A protein and the small-molecule ligand that binds it are described below.
Small molecule (SMILES): CC(=O)N[C@H]1[C@H](O[C@H]2[C@H](O)[C@@H](NC(C)=O)CO[C@@H]2CO)O[C@H](CO)[C@@H](O[C@@H]2O[C@H](CO)[C@@H](O)[C@H](O)[C@@H]2O)[C@@H]1O

Sequence of chain 1.A:
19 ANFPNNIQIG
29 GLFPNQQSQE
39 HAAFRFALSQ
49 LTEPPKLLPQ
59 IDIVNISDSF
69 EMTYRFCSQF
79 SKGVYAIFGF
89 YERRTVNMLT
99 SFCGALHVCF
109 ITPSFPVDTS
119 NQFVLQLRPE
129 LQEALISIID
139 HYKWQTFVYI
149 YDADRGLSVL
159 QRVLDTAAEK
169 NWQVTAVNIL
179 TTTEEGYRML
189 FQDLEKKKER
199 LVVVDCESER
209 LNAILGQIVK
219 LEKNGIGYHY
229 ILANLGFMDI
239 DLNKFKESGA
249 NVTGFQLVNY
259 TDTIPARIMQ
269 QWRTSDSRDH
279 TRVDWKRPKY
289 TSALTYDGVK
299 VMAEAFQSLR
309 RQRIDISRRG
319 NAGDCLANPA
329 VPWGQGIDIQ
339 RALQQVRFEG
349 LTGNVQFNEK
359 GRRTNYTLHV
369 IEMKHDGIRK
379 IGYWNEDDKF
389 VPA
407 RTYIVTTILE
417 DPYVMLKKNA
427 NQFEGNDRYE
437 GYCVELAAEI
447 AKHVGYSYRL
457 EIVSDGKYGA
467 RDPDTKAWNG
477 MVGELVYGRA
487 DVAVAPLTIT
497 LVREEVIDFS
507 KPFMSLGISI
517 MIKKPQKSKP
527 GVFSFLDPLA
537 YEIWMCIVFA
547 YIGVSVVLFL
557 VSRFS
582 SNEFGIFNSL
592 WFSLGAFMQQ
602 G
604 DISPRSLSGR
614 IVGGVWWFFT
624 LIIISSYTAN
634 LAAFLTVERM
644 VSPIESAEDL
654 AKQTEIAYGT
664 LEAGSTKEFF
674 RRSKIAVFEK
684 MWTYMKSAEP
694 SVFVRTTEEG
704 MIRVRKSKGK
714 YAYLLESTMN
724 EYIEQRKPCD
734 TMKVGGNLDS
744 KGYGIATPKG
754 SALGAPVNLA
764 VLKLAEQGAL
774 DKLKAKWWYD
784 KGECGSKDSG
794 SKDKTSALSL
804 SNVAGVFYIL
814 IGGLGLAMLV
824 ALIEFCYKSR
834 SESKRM

Binding-site contacts:
Ligand atom C6 contacts residue ARG345 of chain 1.A at 3.1 Å.
Ligand atom O5 contacts residue ARG345 of chain 1.A at 3.5 Å (salt-bridge).
Ligand atom C7 contacts residue ASN363 of chain 1.A at 3.6 Å.
Ligand atom O7 contacts residue ASN352 of chain 1.A at 3.6 Å.
Ligand atom O7 contacts residue ASN363 of chain 1.A at 3.1 Å (h-bond).
Ligand atom C3 contacts residue ASN363 of chain 1.A at 3.9 Å.
Ligand atom C7 contacts residue ASP385 of chain 1.A at 4.1 Å.
Ligand atom O5 contacts residue ASN363 of chain 1.A at 2.4 Å (h-bond).
Ligand atom C8 contacts residue ASN363 of chain 1.A at 3.3 Å.
Ligand atom C1 contacts residue ASN363 of chain 1.A at 1.5 Å.
Ligand atom C5 contacts residue ASN363 of chain 1.A at 3.7 Å.
Ligand atom C8 contacts residue ASP385 of chain 1.A at 3.1 Å.
Ligand atom C2 contacts residue ASN363 of chain 1.A at 2.6 Å.
Ligand atom N2 contacts residue ASN363 of chain 1.A at 2.7 Å (h-bond).
Ligand atom C5 contacts residue ARG345 of chain 1.A at 3.5 Å.
Ligand atom O5 contacts residue GLN354 of chain 1.A at 3.0 Å (h-bond).
Ligand atom N2 contacts residue ASP385 of chain 1.A at 4.1 Å.
Ligand atom O6 contacts residue ARG345 of chain 1.A at 2.7 Å (salt-bridge).
Ligand atom C5 contacts residue GLN354 of chain 1.A at 4.2 Å.
Ligand atom C4 contacts residue ASN363 of chain 1.A at 4.2 Å.
Ligand atom C1 contacts residue GLN354 of chain 1.A at 3.4 Å.
Ligand atom C6 contacts residue GLN354 of chain 1.A at 4.1 Å.
Ligand atom C2 contacts residue GLN354 of chain 1.A at 4.1 Å.